The protein below binds the small molecule below.
Small molecule (SMILES): CC(=O)N[C@H]1[C@H](O[C@H]2[C@H](O)[C@@H](NC(C)=O)CO[C@@H]2CO)O[C@H](CO)[C@@H](O[C@@H]2O[C@H](CO[C@H]3O[C@H](CO)[C@@H](O)[C@H](O)[C@@H]3O)[C@@H](O)[C@H](O[C@H]3O[C@H](CO)[C@@H](O)[C@H](O)[C@@H]3O[C@H]3O[C@H](CO)[C@@H](O)[C@H](O)[C@@H]3O)[C@@H]2O)[C@@H]1O

Sequence of chain 1.E:
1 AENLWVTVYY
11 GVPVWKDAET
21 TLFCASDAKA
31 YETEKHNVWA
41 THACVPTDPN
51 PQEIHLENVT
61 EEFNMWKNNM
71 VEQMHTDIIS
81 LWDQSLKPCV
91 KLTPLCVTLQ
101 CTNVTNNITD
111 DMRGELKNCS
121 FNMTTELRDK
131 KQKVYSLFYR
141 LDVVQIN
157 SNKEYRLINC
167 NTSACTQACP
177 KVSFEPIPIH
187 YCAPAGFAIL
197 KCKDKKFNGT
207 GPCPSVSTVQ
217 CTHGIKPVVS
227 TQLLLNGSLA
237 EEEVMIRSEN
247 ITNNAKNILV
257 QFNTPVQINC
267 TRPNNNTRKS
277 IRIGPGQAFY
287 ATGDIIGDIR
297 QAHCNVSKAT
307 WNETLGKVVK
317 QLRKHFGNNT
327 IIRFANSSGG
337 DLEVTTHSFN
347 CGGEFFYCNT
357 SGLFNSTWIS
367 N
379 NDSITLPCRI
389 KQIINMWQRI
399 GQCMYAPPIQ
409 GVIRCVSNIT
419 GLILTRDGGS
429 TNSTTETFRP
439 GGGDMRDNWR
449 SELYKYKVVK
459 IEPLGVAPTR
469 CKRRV

Binding-site contacts:
Ligand atom O6 contacts residue SER179 of chain 1.E at 3.0 Å (h-bond).
Ligand atom C2 contacts residue ASN232 of chain 1.E at 2.5 Å.
Ligand atom O6 contacts residue NAG1 of chain 1.LA at 4.0 Å.
Ligand atom O3 contacts residue ARG274 of chain 1.E at 3.6 Å (salt-bridge).
Ligand atom O5 contacts residue ASN232 of chain 1.E at 2.3 Å (h-bond).
Ligand atom C6 contacts residue GLU181 of chain 1.E at 3.3 Å.
Ligand atom C3 contacts residue SER415 of chain 1.E at 3.7 Å.
Ligand atom C8 contacts residue VAL224 of chain 1.E at 3.9 Å (hydrophobic).
Ligand atom C5 contacts residue GLU181 of chain 1.E at 3.2 Å.
Ligand atom C5 contacts residue NAG1 of chain 1.LA at 3.7 Å.
Ligand atom C7 contacts residue SER415 of chain 1.E at 4.0 Å.
Ligand atom O7 contacts residue VAL414 of chain 1.E at 3.3 Å (h-bond).
Ligand atom C1 contacts residue SER415 of chain 1.E at 3.7 Å.
Ligand atom O7 contacts residue CYS413 of chain 1.E at 3.9 Å.
Ligand atom O7 contacts residue ASN232 of chain 1.E at 3.8 Å.
Ligand atom C4 contacts residue ASN232 of chain 1.E at 4.2 Å.
Ligand atom C5 contacts residue ASN232 of chain 1.E at 3.6 Å.
Ligand atom O4 contacts residue VAL414 of chain 1.E at 3.8 Å.
Ligand atom C6 contacts residue SER179 of chain 1.E at 3.2 Å.
Ligand atom C2 contacts residue SER415 of chain 1.E at 3.6 Å.
Ligand atom O5 contacts residue GLU181 of chain 1.E at 4.0 Å.
Ligand atom N2 contacts residue SER415 of chain 1.E at 3.0 Å (h-bond).
Ligand atom C6 contacts residue NAG1 of chain 1.LA at 3.6 Å.
Ligand atom C3 contacts residue VAL414 of chain 1.E at 3.8 Å (hydrophobic).
Ligand atom C3 contacts residue ASN232 of chain 1.E at 3.8 Å.
Ligand atom C8 contacts residue SER415 of chain 1.E at 4.1 Å.
Ligand atom C1 contacts residue ASN232 of chain 1.E at 1.4 Å.
Ligand atom O3 contacts residue CYS413 of chain 1.E at 4.0 Å.
Ligand atom C1 contacts residue VAL414 of chain 1.E at 4.1 Å (hydrophobic).
Ligand atom O5 contacts residue NAG1 of chain 1.LA at 3.3 Å (h-bond).
Ligand atom N2 contacts residue ASN232 of chain 1.E at 2.9 Å (h-bond).
Ligand atom C5 contacts residue VAL414 of chain 1.E at 3.4 Å (hydrophobic).
Ligand atom C4 contacts residue VAL414 of chain 1.E at 3.9 Å (hydrophobic).
Ligand atom O6 contacts residue GLY348 of chain 1.E at 3.5 Å.
Ligand atom C1 contacts residue NAG1 of chain 1.LA at 4.0 Å.
Ligand atom O7 contacts residue PRO182 of chain 1.E at 3.7 Å.
Ligand atom C7 contacts residue ASN232 of chain 1.E at 3.6 Å.
Ligand atom C8 contacts residue ASN346 of chain 1.E at 3.8 Å.
Ligand atom C8 contacts residue LEU231 of chain 1.E at 3.7 Å (hydrophobic).
Ligand atom O5 contacts residue VAL414 of chain 1.E at 4.2 Å.